Binding-site contacts:
Ligand atom O1 contacts residue ASP322 of chain 1.A at 2.7 Å (salt-bridge).
Ligand atom C6 contacts residue GLY294 of chain 1.A at 3.4 Å.
Ligand atom N2 contacts residue GLY344 of chain 1.A at 3.0 Å.
Ligand atom C2 contacts residue GLY294 of chain 1.A at 3.3 Å.
Ligand atom O2 contacts residue ASP322 of chain 1.A at 2.2 Å (salt-bridge).
Ligand atom N1 contacts residue MHA1 of chain 1.C at 2.7 Å (h-bond).
Ligand atom C4 contacts residue LEU68 of chain 1.A at 3.7 Å (hydrophobic).
Ligand atom N2 contacts residue MET293 of chain 1.A at 2.8 Å.
Ligand atom C4 contacts residue HIS65 of chain 1.A at 3.9 Å.
Ligand atom O2 contacts residue HIS65 of chain 1.A at 3.8 Å.
Ligand atom C3 contacts residue MHA1 of chain 1.C at 3.4 Å.
Ligand atom C2 contacts residue ASP322 of chain 1.A at 2.9 Å.
Ligand atom O2 contacts residue GLY294 of chain 1.A at 4.1 Å.
Ligand atom C6 contacts residue ASP322 of chain 1.A at 4.1 Å.
Ligand atom N2 contacts residue GLY294 of chain 1.A at 3.6 Å.
Ligand atom O5 contacts residue MHA1 of chain 1.C at 2.9 Å (h-bond).
Ligand atom O3 contacts residue LYS155 of chain 1.A at 3.9 Å.
Ligand atom O5 contacts residue MET293 of chain 1.A at 3.5 Å.
Ligand atom C6 contacts residue MHA1 of chain 1.C at 3.7 Å.
Ligand atom O5 contacts residue ASN343 of chain 1.A at 3.4 Å.
Ligand atom C5 contacts residue ASN343 of chain 1.A at 3.2 Å.
Ligand atom C1 contacts residue GLY294 of chain 1.A at 4.0 Å.
Ligand atom C3 contacts residue HIS65 of chain 1.A at 3.9 Å.
Ligand atom C5 contacts residue GLY344 of chain 1.A at 4.1 Å.
Ligand atom C6 contacts residue ASN343 of chain 1.A at 3.5 Å.
Ligand atom O5 contacts residue GLY294 of chain 1.A at 2.5 Å (h-bond).
Ligand atom O1 contacts residue HIS244 of chain 1.A at 3.0 Å.
Ligand atom C4 contacts residue MHA1 of chain 1.C at 3.8 Å.
Ligand atom N2 contacts residue ASP322 of chain 1.A at 3.8 Å.
Ligand atom O3 contacts residue HIS65 of chain 1.A at 3.3 Å.
Ligand atom C6 contacts residue GLY344 of chain 1.A at 3.8 Å.
Ligand atom O4 contacts residue MHA1 of chain 1.C at 3.7 Å.
Ligand atom C5 contacts residue MHA1 of chain 1.C at 3.2 Å.
Ligand atom C2 contacts residue HIS244 of chain 1.A at 4.0 Å.
Ligand atom O4 contacts residue LEU68 of chain 1.A at 3.5 Å.
Ligand atom C1 contacts residue MHA1 of chain 1.C at 3.1 Å.
Ligand atom O1 contacts residue GLY294 of chain 1.A at 2.4 Å (h-bond).
Ligand atom C6 contacts residue MET293 of chain 1.A at 3.7 Å (hydrophobic).
Ligand atom N2 contacts residue ASN343 of chain 1.A at 3.5 Å.
Ligand atom C3 contacts residue LEU68 of chain 1.A at 3.7 Å (hydrophobic).

This protein binds this small molecule.
Small molecule (SMILES): NC(=O)CN(CC(=O)O)CC(=O)O

Sequence of chain 1.A:
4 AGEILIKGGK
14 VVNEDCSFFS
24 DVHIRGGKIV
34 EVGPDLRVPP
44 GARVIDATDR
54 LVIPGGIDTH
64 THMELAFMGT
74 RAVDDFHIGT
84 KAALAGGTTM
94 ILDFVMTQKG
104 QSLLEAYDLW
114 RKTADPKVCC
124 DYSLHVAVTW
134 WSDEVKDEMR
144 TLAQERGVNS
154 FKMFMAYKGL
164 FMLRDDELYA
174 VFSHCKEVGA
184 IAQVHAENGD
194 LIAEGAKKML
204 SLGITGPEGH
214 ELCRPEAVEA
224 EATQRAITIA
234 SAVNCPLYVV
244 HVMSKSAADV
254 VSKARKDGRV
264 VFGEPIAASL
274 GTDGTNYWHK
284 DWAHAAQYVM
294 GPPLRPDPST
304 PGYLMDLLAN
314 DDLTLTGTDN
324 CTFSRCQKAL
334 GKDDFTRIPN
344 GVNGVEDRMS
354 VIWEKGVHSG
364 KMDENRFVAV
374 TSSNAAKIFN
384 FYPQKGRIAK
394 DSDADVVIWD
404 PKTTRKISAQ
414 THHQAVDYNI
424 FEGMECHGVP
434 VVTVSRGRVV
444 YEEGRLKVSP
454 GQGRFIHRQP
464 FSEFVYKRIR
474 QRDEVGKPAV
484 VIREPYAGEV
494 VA